Sequence of chain 1.A:
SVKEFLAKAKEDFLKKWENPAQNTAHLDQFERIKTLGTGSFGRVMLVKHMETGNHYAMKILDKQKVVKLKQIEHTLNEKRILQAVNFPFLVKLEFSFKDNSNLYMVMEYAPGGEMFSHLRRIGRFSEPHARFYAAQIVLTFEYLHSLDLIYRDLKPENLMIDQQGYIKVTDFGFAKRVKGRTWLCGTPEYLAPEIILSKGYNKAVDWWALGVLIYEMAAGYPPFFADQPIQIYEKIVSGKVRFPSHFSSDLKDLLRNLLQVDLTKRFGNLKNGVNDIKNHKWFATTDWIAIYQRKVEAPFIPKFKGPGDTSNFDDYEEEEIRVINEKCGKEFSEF

The small molecule below binds the protein below.
Small molecule (SMILES): CCCCCCCC(=O)N(C)C[C@H](O)[C@H](O)[C@H](O)[C@H](O)CO

Binding-site contacts:
Ligand atom C7 contacts residue LEU19 of chain 1.A at 4.0 Å (hydrophobic).
Ligand atom C8 contacts residue GLU155 of chain 1.A at 3.5 Å.
Ligand atom C8 contacts residue PHE100 of chain 1.A at 4.0 Å (hydrophobic).
Ligand atom C7 contacts residue PHE18 of chain 1.A at 4.0 Å (hydrophobic).
Ligand atom C3 contacts residue TYR306 of chain 1.A at 4.1 Å (hydrophobic).
Ligand atom C5 contacts residue PHE18 of chain 1.A at 3.5 Å (hydrophobic).
Ligand atom C7 contacts residue VAL15 of chain 1.A at 4.3 Å (hydrophobic).
Ligand atom C8 contacts residue LEU152 of chain 1.A at 3.5 Å (hydrophobic).
Ligand atom C6 contacts residue LEU152 of chain 1.A at 4.5 Å (hydrophobic).
Ligand atom C7 contacts residue GLU155 of chain 1.A at 4.4 Å.
Ligand atom C6 contacts residue TYR306 of chain 1.A at 4.1 Å (hydrophobic).
Ligand atom C4 contacts residue TYR306 of chain 1.A at 4.0 Å (hydrophobic).
Ligand atom C7 contacts residue PHE100 of chain 1.A at 4.2 Å (hydrophobic).
Ligand atom C8 contacts residue TYR156 of chain 1.A at 4.3 Å (hydrophobic).
Ligand atom C1 contacts residue TYR306 of chain 1.A at 4.5 Å (hydrophobic).
Ligand atom C3 contacts residue PHE18 of chain 1.A at 4.0 Å (hydrophobic).
Ligand atom C2 contacts residue TYR306 of chain 1.A at 4.0 Å (hydrophobic).
Ligand atom C5 contacts residue TYR306 of chain 1.A at 3.9 Å (hydrophobic).
Ligand atom C6 contacts residue PHE18 of chain 1.A at 4.4 Å (hydrophobic).